Sequence of chain 1.A:
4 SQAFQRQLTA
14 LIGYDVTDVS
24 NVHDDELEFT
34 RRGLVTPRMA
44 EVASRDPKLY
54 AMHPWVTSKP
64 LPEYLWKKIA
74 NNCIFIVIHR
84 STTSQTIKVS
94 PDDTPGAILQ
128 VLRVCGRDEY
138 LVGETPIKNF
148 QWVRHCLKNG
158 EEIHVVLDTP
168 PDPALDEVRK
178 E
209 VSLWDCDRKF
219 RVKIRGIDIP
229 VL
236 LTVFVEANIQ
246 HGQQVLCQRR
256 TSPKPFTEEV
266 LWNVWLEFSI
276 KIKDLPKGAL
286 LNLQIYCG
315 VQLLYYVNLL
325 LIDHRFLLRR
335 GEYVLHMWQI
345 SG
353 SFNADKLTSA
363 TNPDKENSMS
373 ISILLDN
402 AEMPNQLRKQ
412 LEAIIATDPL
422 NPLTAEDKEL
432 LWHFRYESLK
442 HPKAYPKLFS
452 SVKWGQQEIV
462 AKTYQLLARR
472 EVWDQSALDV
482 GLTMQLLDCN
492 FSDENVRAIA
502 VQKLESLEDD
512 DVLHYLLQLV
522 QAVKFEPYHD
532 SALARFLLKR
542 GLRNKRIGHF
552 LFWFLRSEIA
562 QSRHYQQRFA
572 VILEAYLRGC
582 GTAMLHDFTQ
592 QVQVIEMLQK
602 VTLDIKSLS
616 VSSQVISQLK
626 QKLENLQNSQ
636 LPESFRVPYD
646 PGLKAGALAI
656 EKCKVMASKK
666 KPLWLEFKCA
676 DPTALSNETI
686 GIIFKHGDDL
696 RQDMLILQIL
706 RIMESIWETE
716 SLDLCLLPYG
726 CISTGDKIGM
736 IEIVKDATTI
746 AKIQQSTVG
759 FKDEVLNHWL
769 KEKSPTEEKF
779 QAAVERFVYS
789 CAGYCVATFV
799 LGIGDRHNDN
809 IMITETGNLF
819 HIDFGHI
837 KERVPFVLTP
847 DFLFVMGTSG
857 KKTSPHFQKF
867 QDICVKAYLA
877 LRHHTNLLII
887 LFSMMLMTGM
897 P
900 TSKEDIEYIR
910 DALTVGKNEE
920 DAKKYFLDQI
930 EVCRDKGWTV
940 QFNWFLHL

The protein below binds the small molecule below.
Small molecule (SMILES): C[C@H](Nc1ncnc2[nH]cnc12)c1cc2cccc(Cl)c2nc1-c1cccc(F)c1

Binding-site contacts:
Ligand atom C12 contacts residue MET810 of chain 1.A at 3.8 Å (hydrophobic).
Ligand atom CL1 contacts residue MET661 of chain 1.A at 3.7 Å.
Ligand atom N21 contacts residue ILE820 of chain 1.A at 3.8 Å.
Ligand atom C9 contacts residue MET661 of chain 1.A at 3.4 Å (hydrophobic).
Ligand atom CL1 contacts residue LYS659 of chain 1.A at 3.5 Å.
Ligand atom C15 contacts residue VAL739 of chain 1.A at 3.9 Å (hydrophobic).
Ligand atom C22 contacts residue TYR724 of chain 1.A at 3.7 Å (hydrophobic).
Ligand atom C26 contacts residue THR743 of chain 1.A at 3.8 Å.
Ligand atom N20 contacts residue ILE738 of chain 1.A at 3.5 Å.
Ligand atom N20 contacts residue GLU737 of chain 1.A at 3.7 Å.
Ligand atom C22 contacts residue GLU737 of chain 1.A at 3.7 Å.
Ligand atom C8 contacts residue MET661 of chain 1.A at 3.5 Å (hydrophobic).
Ligand atom N3 contacts residue TRP669 of chain 1.A at 3.8 Å.
Ligand atom C30 contacts residue ILE820 of chain 1.A at 3.6 Å (hydrophobic).
Ligand atom C11 contacts residue PRO667 of chain 1.A at 3.9 Å (hydrophobic).
Ligand atom N23 contacts residue GLU737 of chain 1.A at 2.8 Å (salt-bridge).
Ligand atom C10 contacts residue MET661 of chain 1.A at 3.9 Å (hydrophobic).
Ligand atom N16 contacts residue MET810 of chain 1.A at 3.6 Å (h-bond).
Ligand atom C10 contacts residue PRO667 of chain 1.A at 3.6 Å (hydrophobic).
Ligand atom C5 contacts residue ILE688 of chain 1.A at 3.7 Å (hydrophobic).
Ligand atom C5 contacts residue TRP669 of chain 1.A at 3.9 Å (hydrophobic).
Ligand atom C4 contacts residue TRP669 of chain 1.A at 3.6 Å (hydrophobic).
Ligand atom C9 contacts residue TRP669 of chain 1.A at 3.5 Å (hydrophobic).
Ligand atom F1 contacts residue ALA742 of chain 1.A at 2.7 Å.
Ligand atom C22 contacts residue ILE736 of chain 1.A at 3.3 Å (hydrophobic).
Ligand atom C4 contacts residue MET661 of chain 1.A at 3.8 Å (hydrophobic).
Ligand atom C8 contacts residue TRP669 of chain 1.A at 3.7 Å (hydrophobic).
Ligand atom N13 contacts residue MET810 of chain 1.A at 3.5 Å (h-bond).
Ligand atom N23 contacts residue ILE736 of chain 1.A at 3.7 Å.
Ligand atom C19 contacts residue VAL739 of chain 1.A at 3.9 Å (hydrophobic).
Ligand atom N13 contacts residue ILE820 of chain 1.A at 3.7 Å.
Ligand atom F1 contacts residue THR743 of chain 1.A at 3.7 Å.
Ligand atom C25 contacts residue ALA742 of chain 1.A at 3.8 Å (hydrophobic).
Ligand atom C11 contacts residue ILE688 of chain 1.A at 3.4 Å (hydrophobic).
Ligand atom C19 contacts residue GLU737 of chain 1.A at 3.5 Å.
Ligand atom C24 contacts residue TRP669 of chain 1.A at 3.9 Å (hydrophobic).
Ligand atom C17 contacts residue MET810 of chain 1.A at 3.4 Å (hydrophobic).
Ligand atom C9 contacts residue PRO667 of chain 1.A at 3.7 Å (hydrophobic).
Ligand atom N20 contacts residue VAL739 of chain 1.A at 3.0 Å (h-bond).
Ligand atom C6 contacts residue ILE688 of chain 1.A at 3.5 Å (hydrophobic).